A protein and the small-molecule ligand that binds it are described below.
Small molecule (SMILES): C[C@H](NC(=O)[C@@H](NC(=O)[C@@H](N)CCCCN)[C@@H](O)CN)C(=O)NCC(=O)N[C@H](CCCN)C(=O)N1CCC[C@H]1C(=O)N[C@@H](Cc1cnc[nH]1)C(=O)N[C@@H](CCCCN)C(=O)/N=C(\CCCN=C(N)N)C(=O)O

Binding-site contacts:
Ligand atom CB contacts residue MG1 of chain 1.SID at 4.1 Å.
Ligand atom CB contacts residue MG1 of chain 1.HHD at 3.4 Å.
Ligand atom C contacts residue MG1 of chain 1.HHD at 3.8 Å.
Ligand atom O contacts residue MG1 of chain 1.SID at 4.1 Å.
Ligand atom CA contacts residue MG1 of chain 1.RID at 2.8 Å.
Ligand atom C contacts residue MG1 of chain 1.RID at 3.6 Å.
Ligand atom N contacts residue MG1 of chain 1.SID at 3.4 Å.
Ligand atom CE1 contacts residue MG1 of chain 1.HHD at 3.8 Å.
Ligand atom CB contacts residue MG1 of chain 1.SID at 2.6 Å.
Ligand atom N contacts residue MG1 of chain 1.HHD at 4.0 Å.
Ligand atom CA contacts residue MG1 of chain 1.HHD at 3.8 Å.
Ligand atom CG contacts residue MG1 of chain 1.RID at 3.7 Å.
Ligand atom N contacts residue MG1 of chain 1.SID at 4.1 Å.
Ligand atom CA contacts residue MG1 of chain 1.RID at 3.3 Å.
Ligand atom CA contacts residue MG1 of chain 1.SID at 2.9 Å.
Ligand atom O contacts residue MG1 of chain 1.HHD at 3.1 Å.
Ligand atom CA contacts residue MG1 of chain 1.SID at 4.0 Å.
Ligand atom N contacts residue MG1 of chain 1.RID at 3.1 Å.
Ligand atom N contacts residue MG1 of chain 1.HHD at 3.0 Å.
Ligand atom CG contacts residue MG1 of chain 1.SID at 3.3 Å.
Ligand atom CA contacts residue MG1 of chain 1.HHD at 3.8 Å.
Ligand atom CZ contacts residue MG1 of chain 1.RID at 3.4 Å.
Ligand atom N contacts residue MG1 of chain 1.RID at 4.0 Å.
Ligand atom CB contacts residue MG1 of chain 1.RID at 3.3 Å.
Ligand atom CD2 contacts residue MG1 of chain 1.HHD at 3.0 Å.
Ligand atom CD2 contacts residue MG1 of chain 1.RID at 3.3 Å.
Ligand atom CD contacts residue MG1 of chain 1.RID at 3.4 Å.
Ligand atom CG contacts residue MG1 of chain 1.HHD at 3.0 Å.
Ligand atom NH1 contacts residue MG1 of chain 1.SID at 3.4 Å.
Ligand atom ND1 contacts residue MG1 of chain 1.HHD at 3.5 Å.
Ligand atom C contacts residue MG1 of chain 1.HHD at 3.0 Å.
Ligand atom CB contacts residue MG1 of chain 1.HHD at 3.4 Å.
Ligand atom CB contacts residue MG1 of chain 1.RID at 3.8 Å.
Ligand atom NE contacts residue MG1 of chain 1.RID at 3.5 Å.
Ligand atom NH1 contacts residue MG1 of chain 1.RID at 3.1 Å.
Ligand atom C contacts residue MG1 of chain 1.SID at 3.3 Å.
Ligand atom ND1 contacts residue MG1 of chain 1.SID at 3.7 Å.
Ligand atom NE2 contacts residue MG1 of chain 1.HHD at 3.5 Å.
Ligand atom CA contacts residue MG1 of chain 1.HHD at 3.2 Å.
Ligand atom N contacts residue MG1 of chain 1.RID at 3.8 Å.